Sequence of chain 1.B:
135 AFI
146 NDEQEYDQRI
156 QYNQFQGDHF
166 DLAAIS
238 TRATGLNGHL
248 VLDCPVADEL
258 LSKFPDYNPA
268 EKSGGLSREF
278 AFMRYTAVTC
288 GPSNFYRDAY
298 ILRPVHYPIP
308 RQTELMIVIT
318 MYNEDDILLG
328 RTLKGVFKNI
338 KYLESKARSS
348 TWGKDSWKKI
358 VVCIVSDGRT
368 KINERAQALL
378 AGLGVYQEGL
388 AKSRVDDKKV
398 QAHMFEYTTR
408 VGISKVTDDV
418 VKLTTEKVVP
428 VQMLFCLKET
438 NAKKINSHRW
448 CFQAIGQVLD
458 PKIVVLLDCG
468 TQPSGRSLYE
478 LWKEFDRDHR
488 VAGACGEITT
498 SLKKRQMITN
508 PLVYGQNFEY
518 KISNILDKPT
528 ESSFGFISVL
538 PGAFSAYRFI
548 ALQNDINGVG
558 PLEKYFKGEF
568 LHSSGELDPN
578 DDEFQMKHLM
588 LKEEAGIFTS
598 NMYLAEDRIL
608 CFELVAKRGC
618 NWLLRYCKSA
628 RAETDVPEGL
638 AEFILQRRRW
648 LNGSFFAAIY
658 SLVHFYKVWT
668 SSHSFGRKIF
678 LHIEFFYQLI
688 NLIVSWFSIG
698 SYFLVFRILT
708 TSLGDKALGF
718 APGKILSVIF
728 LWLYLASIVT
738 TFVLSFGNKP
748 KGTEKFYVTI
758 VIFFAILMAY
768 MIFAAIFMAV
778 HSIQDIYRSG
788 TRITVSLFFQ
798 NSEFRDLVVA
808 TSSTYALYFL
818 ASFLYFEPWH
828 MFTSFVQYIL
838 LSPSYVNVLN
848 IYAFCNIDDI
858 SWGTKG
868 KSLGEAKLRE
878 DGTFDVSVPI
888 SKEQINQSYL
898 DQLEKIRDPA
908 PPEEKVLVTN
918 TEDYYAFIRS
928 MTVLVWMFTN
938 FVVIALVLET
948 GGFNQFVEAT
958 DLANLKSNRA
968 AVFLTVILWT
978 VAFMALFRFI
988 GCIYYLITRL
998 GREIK

This protein binds this small molecule.
Small molecule (SMILES): C[C@@H]([C@H](N)C(=O)N[C@H](C(=O)O)[C@H]1O[C@@H](n2ccc(=O)[nH]c2=O)[C@H](O)[C@@H]1O)[C@H](O)c1ccc(O)cn1

Binding-site contacts:
Ligand atom C28 contacts residue TYR319 of chain 1.B at 3.8 Å (hydrophobic).
Ligand atom C01 contacts residue GLN643 of chain 1.B at 3.7 Å.
Ligand atom O10 contacts residue PRO538 of chain 1.B at 3.7 Å.
Ligand atom O31 contacts residue ASP465 of chain 1.B at 3.5 Å.
Ligand atom C25 contacts residue TYR319 of chain 1.B at 3.4 Å (hydrophobic).
Ligand atom O26 contacts residue ASP364 of chain 1.B at 3.8 Å.
Ligand atom C24 contacts residue TYR319 of chain 1.B at 3.0 Å (hydrophobic).
Ligand atom C19 contacts residue GLU321 of chain 1.B at 3.5 Å.
Ligand atom C09 contacts residue ALA540 of chain 1.B at 3.7 Å (hydrophobic).
Ligand atom O33 contacts residue ARG646 of chain 1.B at 3.7 Å.
Ligand atom C06 contacts residue TYR517 of chain 1.B at 3.9 Å (hydrophobic).
Ligand atom C32 contacts residue ARG646 of chain 1.B at 3.6 Å.
Ligand atom N27 contacts residue ASP364 of chain 1.B at 3.1 Å (salt-bridge).
Ligand atom C07 contacts residue TRP647 of chain 1.B at 3.5 Å (hydrophobic).
Ligand atom O29 contacts residue LYS441 of chain 1.B at 3.7 Å.
Ligand atom C09 contacts residue TRP647 of chain 1.B at 3.7 Å (hydrophobic).
Ligand atom O34 contacts residue ARG646 of chain 1.B at 3.3 Å (salt-bridge).
Ligand atom O34 contacts residue LYS441 of chain 1.B at 3.9 Å.
Ligand atom C04 contacts residue ALA540 of chain 1.B at 3.9 Å (hydrophobic).
Ligand atom O21 contacts residue LYS441 of chain 1.B at 3.8 Å.
Ligand atom O31 contacts residue THR317 of chain 1.B at 3.2 Å (h-bond).
Ligand atom N15 contacts residue ASP465 of chain 1.B at 3.4 Å (salt-bridge).
Ligand atom C04 contacts residue TRP647 of chain 1.B at 3.8 Å (hydrophobic).
Ligand atom O26 contacts residue TYR319 of chain 1.B at 3.6 Å.
Ligand atom C18 contacts residue GLU321 of chain 1.B at 3.8 Å.
Ligand atom N05 contacts residue TRP647 of chain 1.B at 3.8 Å.
Ligand atom N05 contacts residue TYR517 of chain 1.B at 3.8 Å.
Ligand atom O11 contacts residue ALA540 of chain 1.B at 3.8 Å.
Ligand atom C08 contacts residue TRP647 of chain 1.B at 3.5 Å (hydrophobic).
Ligand atom O30 contacts residue TYR319 of chain 1.B at 3.2 Å (h-bond).
Ligand atom O33 contacts residue LYS441 of chain 1.B at 3.7 Å.
Ligand atom N22 contacts residue TYR319 of chain 1.B at 3.7 Å.
Ligand atom C23 contacts residue TYR319 of chain 1.B at 3.4 Å (hydrophobic).
Ligand atom O30 contacts residue MET318 of chain 1.B at 3.8 Å.
Ligand atom O10 contacts residue TRP647 of chain 1.B at 3.9 Å.
Ligand atom O31 contacts residue CYS466 of chain 1.B at 3.7 Å.
Ligand atom O11 contacts residue THR631 of chain 1.B at 3.0 Å (h-bond).
Ligand atom O30 contacts residue GLU321 of chain 1.B at 2.9 Å (salt-bridge).
Ligand atom O29 contacts residue THR317 of chain 1.B at 3.4 Å.
Ligand atom C06 contacts residue TRP647 of chain 1.B at 3.5 Å (hydrophobic).